Sequence of chain 2.C:
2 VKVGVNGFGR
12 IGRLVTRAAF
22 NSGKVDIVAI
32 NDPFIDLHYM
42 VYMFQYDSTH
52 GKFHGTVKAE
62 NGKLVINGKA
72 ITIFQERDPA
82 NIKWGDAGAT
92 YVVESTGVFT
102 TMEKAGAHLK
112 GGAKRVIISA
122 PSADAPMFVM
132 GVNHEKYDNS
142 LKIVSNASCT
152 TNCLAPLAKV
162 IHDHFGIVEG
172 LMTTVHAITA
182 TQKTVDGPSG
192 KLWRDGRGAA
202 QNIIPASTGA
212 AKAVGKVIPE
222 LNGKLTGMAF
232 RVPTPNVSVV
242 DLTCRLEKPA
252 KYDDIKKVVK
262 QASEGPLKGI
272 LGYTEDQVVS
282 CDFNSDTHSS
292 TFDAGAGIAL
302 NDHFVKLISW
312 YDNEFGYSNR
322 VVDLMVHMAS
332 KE

This small molecule binds to this protein.
Small molecule (SMILES): c1cnc2c(c1)ccc1cccnc12

Binding-site contacts:
Ligand atom C1A contacts residue ALA330 of chain 2.C at 4.4 Å (hydrophobic).
Ligand atom C7 contacts residue SER331 of chain 2.C at 3.6 Å.
Ligand atom C7 contacts residue ALA330 of chain 2.C at 3.6 Å (hydrophobic).
Ligand atom C10 contacts residue ALA330 of chain 2.C at 3.6 Å (hydrophobic).
Ligand atom C6 contacts residue SER331 of chain 2.C at 4.3 Å.
Ligand atom C9 contacts residue ALA330 of chain 2.C at 3.7 Å (hydrophobic).
Ligand atom N10 contacts residue LYS25 of chain 2.C at 3.7 Å.
Ligand atom C6A contacts residue ALA330 of chain 2.C at 3.6 Å (hydrophobic).
Ligand atom C10 contacts residue VAL2 of chain 2.C at 3.7 Å (hydrophobic).
Ligand atom C9 contacts residue LYS25 of chain 2.C at 3.5 Å.
Ligand atom N10 contacts residue VAL2 of chain 2.C at 2.9 Å (h-bond).
Ligand atom C7 contacts residue VAL327 of chain 2.C at 4.1 Å (hydrophobic).
Ligand atom C6A contacts residue SER331 of chain 2.C at 4.2 Å.
Ligand atom C10 contacts residue GOL1 of chain 2.BA at 4.1 Å.
Ligand atom N10 contacts residue ALA330 of chain 2.C at 3.7 Å.
Ligand atom C8 contacts residue GOL1 of chain 2.BA at 3.4 Å.
Ligand atom C9 contacts residue VAL2 of chain 2.C at 3.8 Å (hydrophobic).
Ligand atom C6 contacts residue ALA330 of chain 2.C at 3.5 Å (hydrophobic).
Ligand atom C6A contacts residue GOL1 of chain 2.BA at 3.6 Å.
Ligand atom C8 contacts residue ALA330 of chain 2.C at 3.7 Å (hydrophobic).
Ligand atom C6 contacts residue GOL1 of chain 2.BA at 3.7 Å.
Ligand atom C5 contacts residue ALA330 of chain 2.C at 4.0 Å (hydrophobic).
Ligand atom C1A contacts residue VAL2 of chain 2.C at 3.6 Å (hydrophobic).
Ligand atom N10 contacts residue GOL1 of chain 2.BA at 4.1 Å.
Ligand atom C8 contacts residue VAL327 of chain 2.C at 3.8 Å (hydrophobic).
Ligand atom C8 contacts residue SER331 of chain 2.C at 4.3 Å.
Ligand atom C2 contacts residue VAL2 of chain 2.C at 3.7 Å (hydrophobic).
Ligand atom C7 contacts residue GOL1 of chain 2.BA at 3.1 Å.
Ligand atom C9 contacts residue GOL1 of chain 2.BA at 3.8 Å.
Ligand atom N1 contacts residue VAL2 of chain 2.C at 2.9 Å (h-bond).